Binding-site contacts:
Ligand atom CAK contacts residue MN1 of chain 1.O at 2.5 Å.
Ligand atom CAM contacts residue UDP1 of chain 1.P at 1.5 Å.
Ligand atom NBF contacts residue ASP176 of chain 1.B at 2.6 Å (salt-bridge).
Ligand atom C4 contacts residue UDP1 of chain 1.P at 1.8 Å.
Ligand atom C6 contacts residue UDP1 of chain 1.P at 2.4 Å.
Ligand atom C5 contacts residue UDP1 of chain 1.P at 0.9 Å.
Ligand atom CAL contacts residue UDP1 of chain 1.P at 0.5 Å.
Ligand atom O2' contacts residue ARG201 of chain 1.B at 2.8 Å (salt-bridge).
Ligand atom OBE contacts residue ARG201 of chain 1.B at 2.6 Å (salt-bridge).
Ligand atom PAN contacts residue UDP1 of chain 1.P at 1.1 Å.
Ligand atom O5' contacts residue UDP1 of chain 1.P at 0.6 Å (h-bond).
Ligand atom C5' contacts residue UDP1 of chain 1.P at 0.6 Å.
Ligand atom CBA contacts residue UDP1 of chain 1.P at 0.4 Å.
Ligand atom C3' contacts residue UDP1 of chain 1.P at 0.9 Å.
Ligand atom CAL contacts residue ARG362 of chain 1.B at 2.5 Å.
Ligand atom CBC contacts residue UDP1 of chain 1.P at 0.8 Å.
Ligand atom OBH contacts residue UDP1 of chain 1.P at 1.4 Å (h-bond).
Ligand atom O5 contacts residue UDP1 of chain 1.P at 1.2 Å (h-bond).
Ligand atom OBE contacts residue UDP1 of chain 1.P at 0.3 Å (h-bond).
Ligand atom C4' contacts residue UDP1 of chain 1.P at 0.7 Å.
Ligand atom O3' contacts residue UDP1 of chain 1.P at 1.4 Å.
Ligand atom O3 contacts residue GLU334 of chain 1.B at 2.3 Å (salt-bridge).
Ligand atom O4' contacts residue UDP1 of chain 1.P at 0.9 Å (h-bond).
Ligand atom OBG contacts residue UDP1 of chain 1.P at 0.8 Å (h-bond).
Ligand atom C2' contacts residue UDP1 of chain 1.P at 0.9 Å.
Ligand atom NAZ contacts residue UDP1 of chain 1.P at 0.6 Å (h-bond).
Ligand atom CAM contacts residue ARG362 of chain 1.B at 2.3 Å.
Ligand atom O2' contacts residue UDP1 of chain 1.P at 0.7 Å (h-bond).
Ligand atom NBF contacts residue UDP1 of chain 1.P at 0.5 Å (h-bond).
Ligand atom CBD contacts residue UDP1 of chain 1.P at 0.7 Å.
Ligand atom O2 contacts residue UDP1 of chain 1.P at 2.4 Å (h-bond).
Ligand atom OAO contacts residue UDP1 of chain 1.P at 0.7 Å.
Ligand atom C1' contacts residue UDP1 of chain 1.P at 0.6 Å.
Ligand atom CAM contacts residue HIS226 of chain 1.B at 2.4 Å.
Ligand atom C1 contacts residue UDP1 of chain 1.P at 1.6 Å.
Ligand atom CAK contacts residue UDP1 of chain 1.P at 0.8 Å.
Ligand atom OBG contacts residue THR143 of chain 1.B at 2.5 Å.
Ligand atom C2 contacts residue UDP1 of chain 1.P at 2.2 Å.
Ligand atom CBB contacts residue UDP1 of chain 1.P at 0.8 Å.
Ligand atom C3 contacts residue UDP1 of chain 1.P at 2.1 Å.

The small molecule below binds the protein below.
Small molecule (SMILES): O=c1ccn([C@@H]2O[C@H](COP(=O)(O)CCC[C@H]3O[C@H](CO)[C@H](O)[C@H](O)[C@H]3O)[C@@H](O)[C@H]2O)c(=O)[nH]1

Sequence of chain 1.B:
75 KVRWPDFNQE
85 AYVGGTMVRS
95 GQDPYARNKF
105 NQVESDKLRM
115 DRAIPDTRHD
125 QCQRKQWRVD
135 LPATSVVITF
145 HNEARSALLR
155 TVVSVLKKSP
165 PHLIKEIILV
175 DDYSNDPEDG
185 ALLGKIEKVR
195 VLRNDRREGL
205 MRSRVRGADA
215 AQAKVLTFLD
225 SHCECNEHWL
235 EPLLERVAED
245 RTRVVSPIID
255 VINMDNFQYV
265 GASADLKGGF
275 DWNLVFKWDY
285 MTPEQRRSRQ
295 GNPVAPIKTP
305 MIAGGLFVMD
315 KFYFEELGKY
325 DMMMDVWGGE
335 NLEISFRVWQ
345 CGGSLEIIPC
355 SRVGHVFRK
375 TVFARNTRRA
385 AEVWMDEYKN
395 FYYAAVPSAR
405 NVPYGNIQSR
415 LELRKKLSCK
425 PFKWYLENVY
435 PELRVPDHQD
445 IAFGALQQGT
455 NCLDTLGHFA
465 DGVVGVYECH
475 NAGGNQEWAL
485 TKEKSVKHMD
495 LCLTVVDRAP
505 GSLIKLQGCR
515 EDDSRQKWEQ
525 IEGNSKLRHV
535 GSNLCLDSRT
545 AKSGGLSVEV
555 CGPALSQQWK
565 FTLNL